The protein below binds the small molecule below.
Small molecule (SMILES): C=CC1=C(C)/C(=C/c2[nH]c(/C=C3\N=C(/C=C4\NC(=O)C(C)=C4C=C)C(C)=C3CCC(=O)O)c(CCC(=O)O)c2C)NC1=O

Sequence of chain 1.X:
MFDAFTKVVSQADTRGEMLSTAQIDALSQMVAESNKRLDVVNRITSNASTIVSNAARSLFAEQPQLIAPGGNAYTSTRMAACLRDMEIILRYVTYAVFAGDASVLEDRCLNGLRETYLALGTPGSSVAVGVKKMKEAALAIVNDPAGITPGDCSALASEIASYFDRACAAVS

Sequence of chain 1.W:
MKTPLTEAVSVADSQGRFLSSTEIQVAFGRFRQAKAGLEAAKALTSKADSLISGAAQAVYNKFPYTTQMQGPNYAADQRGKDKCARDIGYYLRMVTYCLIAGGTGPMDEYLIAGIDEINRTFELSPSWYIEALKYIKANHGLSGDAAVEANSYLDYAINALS

Sequence of chain 1.M:
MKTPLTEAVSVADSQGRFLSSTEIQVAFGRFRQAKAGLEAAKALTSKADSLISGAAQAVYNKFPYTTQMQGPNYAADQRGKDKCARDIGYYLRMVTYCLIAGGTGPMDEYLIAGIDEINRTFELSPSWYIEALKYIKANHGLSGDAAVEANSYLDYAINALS

Binding-site contacts:
Ligand atom C4B contacts residue PHE28 of chain 1.W at 3.4 Å (hydrophobic).
Ligand atom CMA contacts residue ASP145 of chain 1.M at 3.0 Å.
Ligand atom O1A contacts residue THR149 of chain 1.X at 2.6 Å (h-bond).
Ligand atom NA contacts residue ASP39 of chain 1.X at 2.9 Å (salt-bridge).
Ligand atom CBB contacts residue GLU149 of chain 1.M at 3.3 Å.
Ligand atom C2A contacts residue ASN35 of chain 1.X at 3.6 Å.
Ligand atom CMD contacts residue THR149 of chain 1.X at 3.0 Å.
Ligand atom NC contacts residue THR149 of chain 1.X at 3.6 Å.
Ligand atom OB contacts residue PHE28 of chain 1.W at 3.2 Å.
Ligand atom CAC contacts residue CYS153 of chain 1.X at 2.5 Å (hydrophobic).
Ligand atom C2C contacts residue CYS153 of chain 1.X at 2.5 Å (hydrophobic).
Ligand atom CBC contacts residue CYS153 of chain 1.X at 3.1 Å (hydrophobic).
Ligand atom C2B contacts residue VAL148 of chain 1.M at 3.6 Å (hydrophobic).
Ligand atom NC contacts residue CYS153 of chain 1.X at 3.0 Å (h-bond).
Ligand atom ND contacts residue ASP39 of chain 1.X at 3.0 Å (salt-bridge).
Ligand atom CBC contacts residue VAL142 of chain 1.X at 3.4 Å (hydrophobic).
Ligand atom CMB contacts residue VAL148 of chain 1.M at 3.3 Å (hydrophobic).
Ligand atom CHB contacts residue ASP39 of chain 1.X at 3.2 Å.
Ligand atom CHD contacts residue ASP39 of chain 1.X at 3.3 Å.
Ligand atom OB contacts residue GLN33 of chain 1.M at 3.0 Å (h-bond).
Ligand atom CGA contacts residue THR149 of chain 1.X at 3.6 Å.
Ligand atom O1D contacts residue ASN35 of chain 1.X at 3.0 Å (h-bond).
Ligand atom OC contacts residue GLY151 of chain 1.X at 2.7 Å (h-bond).
Ligand atom CBB contacts residue GLN33 of chain 1.M at 3.4 Å.
Ligand atom NB contacts residue PHE28 of chain 1.W at 3.5 Å.
Ligand atom C1C contacts residue CYS153 of chain 1.X at 2.5 Å (hydrophobic).
Ligand atom C1D contacts residue THR149 of chain 1.X at 3.5 Å.
Ligand atom NB contacts residue ASP145 of chain 1.M at 3.3 Å (salt-bridge).
Ligand atom OC contacts residue CYS153 of chain 1.X at 2.9 Å (h-bond).
Ligand atom CMB contacts residue ASN42 of chain 1.X at 3.5 Å.
Ligand atom CMB contacts residue ASP39 of chain 1.X at 3.3 Å.
Ligand atom CMD contacts residue PRO150 of chain 1.X at 3.6 Å (hydrophobic).
Ligand atom CMD contacts residue GLY151 of chain 1.X at 3.3 Å.
Ligand atom C2D contacts residue THR149 of chain 1.X at 3.1 Å.
Ligand atom CAA contacts residue ASN35 of chain 1.X at 3.4 Å.
Ligand atom C4C contacts residue CYS153 of chain 1.X at 3.3 Å (hydrophobic).
Ligand atom CBC contacts residue VAL40 of chain 1.X at 3.6 Å (hydrophobic).
Ligand atom CHD contacts residue ILE148 of chain 1.X at 3.5 Å (hydrophobic).
Ligand atom CAD contacts residue THR149 of chain 1.X at 3.4 Å.
Ligand atom C3C contacts residue CYS153 of chain 1.X at 3.0 Å (hydrophobic).